Sequence of chain 1.O:
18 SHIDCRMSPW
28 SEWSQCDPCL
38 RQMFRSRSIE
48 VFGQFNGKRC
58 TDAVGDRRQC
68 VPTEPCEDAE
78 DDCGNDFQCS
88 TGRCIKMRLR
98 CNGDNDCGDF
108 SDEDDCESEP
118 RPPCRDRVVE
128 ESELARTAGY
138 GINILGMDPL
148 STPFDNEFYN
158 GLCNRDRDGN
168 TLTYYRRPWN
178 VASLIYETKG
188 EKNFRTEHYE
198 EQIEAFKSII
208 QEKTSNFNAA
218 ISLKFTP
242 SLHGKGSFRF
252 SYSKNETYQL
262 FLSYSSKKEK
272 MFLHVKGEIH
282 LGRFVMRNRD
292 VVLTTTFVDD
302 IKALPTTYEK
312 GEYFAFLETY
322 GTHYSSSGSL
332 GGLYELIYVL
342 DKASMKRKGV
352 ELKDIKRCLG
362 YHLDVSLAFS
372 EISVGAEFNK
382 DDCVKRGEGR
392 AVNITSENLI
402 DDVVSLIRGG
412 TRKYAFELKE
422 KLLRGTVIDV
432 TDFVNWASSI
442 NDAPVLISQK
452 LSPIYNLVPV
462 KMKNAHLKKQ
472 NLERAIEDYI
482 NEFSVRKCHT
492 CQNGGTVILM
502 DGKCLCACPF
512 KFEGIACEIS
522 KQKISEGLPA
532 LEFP

Binding-site contacts:
Ligand atom C6 contacts residue GLN199 of chain 1.P at 4.2 Å.
Ligand atom C4 contacts residue ASN394 of chain 1.O at 4.1 Å.
Ligand atom C8 contacts residue LYS347 of chain 1.O at 3.9 Å.
Ligand atom O6 contacts residue GLU201 of chain 1.P at 2.8 Å (salt-bridge).
Ligand atom O7 contacts residue ARG348 of chain 1.O at 4.5 Å.
Ligand atom C2 contacts residue ASN394 of chain 1.O at 2.4 Å.
Ligand atom O6 contacts residue GLN199 of chain 1.P at 3.5 Å (h-bond).
Ligand atom C7 contacts residue ARG348 of chain 1.O at 4.1 Å.
Ligand atom C5 contacts residue GLN199 of chain 1.P at 4.1 Å.
Ligand atom O7 contacts residue ASN394 of chain 1.O at 4.0 Å.
Ligand atom C5 contacts residue ASN394 of chain 1.O at 3.6 Å.
Ligand atom C1 contacts residue ASN394 of chain 1.O at 1.4 Å.
Ligand atom O7 contacts residue ILE395 of chain 1.O at 4.1 Å.
Ligand atom N2 contacts residue LYS349 of chain 1.O at 3.5 Å.
Ligand atom O7 contacts residue THR396 of chain 1.O at 3.1 Å (h-bond).
Ligand atom C7 contacts residue LYS349 of chain 1.O at 4.2 Å.
Ligand atom C8 contacts residue ARG348 of chain 1.O at 3.3 Å.
Ligand atom C7 contacts residue THR396 of chain 1.O at 4.1 Å.
Ligand atom C3 contacts residue ASN394 of chain 1.O at 3.8 Å.
Ligand atom C2 contacts residue LYS349 of chain 1.O at 4.0 Å.
Ligand atom O7 contacts residue LYS349 of chain 1.O at 3.7 Å.
Ligand atom C6 contacts residue GLU201 of chain 1.P at 2.5 Å.
Ligand atom C4 contacts residue GLU201 of chain 1.P at 4.4 Å.
Ligand atom O5 contacts residue ASN394 of chain 1.O at 2.3 Å (h-bond).
Ligand atom C7 contacts residue ASN394 of chain 1.O at 3.8 Å.
Ligand atom C8 contacts residue ILE395 of chain 1.O at 4.3 Å (hydrophobic).
Ligand atom C5 contacts residue GLU201 of chain 1.P at 2.9 Å.
Ligand atom C1 contacts residue GLU201 of chain 1.P at 3.7 Å.
Ligand atom N2 contacts residue ASN394 of chain 1.O at 3.0 Å (h-bond).
Ligand atom C8 contacts residue LYS349 of chain 1.O at 3.5 Å.
Ligand atom O5 contacts residue GLU201 of chain 1.P at 2.6 Å (salt-bridge).

A small-molecule ligand and the protein it binds are described below.
Small molecule (SMILES): CC(=O)N[C@H]1[C@H](O[C@H]2[C@H](O)[C@@H](NC(C)=O)CO[C@@H]2CO)O[C@H](CO)[C@@H](O)[C@@H]1O

Sequence of chain 1.P:
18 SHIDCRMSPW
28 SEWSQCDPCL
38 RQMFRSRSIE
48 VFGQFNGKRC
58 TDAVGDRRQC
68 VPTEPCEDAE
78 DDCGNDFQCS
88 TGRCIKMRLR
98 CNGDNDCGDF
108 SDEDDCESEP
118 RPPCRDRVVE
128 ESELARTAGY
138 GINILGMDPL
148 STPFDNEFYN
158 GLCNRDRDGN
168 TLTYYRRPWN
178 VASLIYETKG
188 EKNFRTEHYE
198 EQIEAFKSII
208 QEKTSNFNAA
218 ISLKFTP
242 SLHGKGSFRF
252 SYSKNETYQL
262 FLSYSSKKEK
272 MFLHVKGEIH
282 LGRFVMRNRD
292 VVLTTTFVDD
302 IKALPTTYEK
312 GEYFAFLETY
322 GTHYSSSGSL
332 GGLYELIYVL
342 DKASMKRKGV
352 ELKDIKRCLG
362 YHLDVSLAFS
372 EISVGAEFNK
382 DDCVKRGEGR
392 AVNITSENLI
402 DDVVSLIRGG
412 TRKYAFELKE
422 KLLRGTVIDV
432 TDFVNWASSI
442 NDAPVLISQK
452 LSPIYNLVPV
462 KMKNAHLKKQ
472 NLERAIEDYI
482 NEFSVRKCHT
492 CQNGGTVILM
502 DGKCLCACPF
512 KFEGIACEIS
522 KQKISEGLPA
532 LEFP